A small-molecule ligand and the protein it binds are described below.
Small molecule (SMILES): C=C1/C(=C\C=C(/CCCCCC)c2cccc(CCCCCC(C)(C)O)c2)C[C@@H](O)C[C@@H]1O

Sequence of chain 1.A:
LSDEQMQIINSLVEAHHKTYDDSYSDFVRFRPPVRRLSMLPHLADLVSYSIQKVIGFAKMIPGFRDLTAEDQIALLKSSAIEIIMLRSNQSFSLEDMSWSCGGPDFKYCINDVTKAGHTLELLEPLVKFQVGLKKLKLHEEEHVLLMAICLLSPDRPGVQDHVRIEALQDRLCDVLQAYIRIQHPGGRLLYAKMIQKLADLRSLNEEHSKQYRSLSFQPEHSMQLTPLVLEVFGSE

Binding-site contacts:
Ligand atom C10 contacts residue HIS180 of chain 1.A at 3.6 Å.
Ligand atom C13 contacts residue HIS180 of chain 1.A at 3.6 Å.
Ligand atom C4 contacts residue LEU105 of chain 1.A at 3.6 Å (hydrophobic).
Ligand atom O33 contacts residue TYR22 of chain 1.A at 3.0 Å (h-bond).
Ligand atom C32 contacts residue CYS163 of chain 1.A at 3.8 Å (hydrophobic).
Ligand atom C4 contacts residue TYR170 of chain 1.A at 3.6 Å (hydrophobic).
Ligand atom C4 contacts residue LEU108 of chain 1.A at 3.5 Å (hydrophobic).
Ligand atom O30 contacts residue SER112 of chain 1.A at 3.0 Å (h-bond).
Ligand atom C28 contacts residue SER112 of chain 1.A at 3.1 Å.
Ligand atom C14 contacts residue ILE143 of chain 1.A at 3.8 Å (hydrophobic).
Ligand atom C3 contacts residue TYR170 of chain 1.A at 3.8 Å (hydrophobic).
Ligand atom C5 contacts residue LEU108 of chain 1.A at 3.7 Å (hydrophobic).
Ligand atom C13 contacts residue LEU105 of chain 1.A at 3.7 Å (hydrophobic).
Ligand atom C3 contacts residue VAL175 of chain 1.A at 3.8 Å (hydrophobic).
Ligand atom C21 contacts residue MET147 of chain 1.A at 3.5 Å (hydrophobic).
Ligand atom C2 contacts residue LEU105 of chain 1.A at 3.8 Å (hydrophobic).
Ligand atom C32 contacts residue TYR22 of chain 1.A at 3.7 Å (hydrophobic).
Ligand atom C15 contacts residue HIS270 of chain 1.A at 3.7 Å.
Ligand atom C15 contacts residue ILE143 of chain 1.A at 3.6 Å (hydrophobic).
Ligand atom C2 contacts residue MET101 of chain 1.A at 3.6 Å (hydrophobic).
Ligand atom C32 contacts residue SER153 of chain 1.A at 3.6 Å.
Ligand atom C26 contacts residue SER150 of chain 1.A at 3.8 Å.
Ligand atom O9 contacts residue HIS270 of chain 1.A at 2.9 Å (h-bond).
Ligand atom C34 contacts residue CYS163 of chain 1.A at 3.5 Å (hydrophobic).
Ligand atom C11 contacts residue PHE295 of chain 1.A at 3.9 Å (hydrophobic).
Ligand atom C27 contacts residue SER112 of chain 1.A at 3.8 Å.
Ligand atom C34 contacts residue SER153 of chain 1.A at 3.8 Å.
Ligand atom C24 contacts residue SER150 of chain 1.A at 3.5 Å.
Ligand atom C14 contacts residue HIS270 of chain 1.A at 3.6 Å.
Ligand atom C7 contacts residue TRP161 of chain 1.A at 3.4 Å (hydrophobic).
Ligand atom O9 contacts residue TYR274 of chain 1.A at 3.7 Å.
Ligand atom O33 contacts residue SER153 of chain 1.A at 2.8 Å (h-bond).
Ligand atom C12 contacts residue LEU277 of chain 1.A at 3.9 Å (hydrophobic).
Ligand atom O33 contacts residue SER150 of chain 1.A at 3.3 Å.
Ligand atom C28 contacts residue ILE146 of chain 1.A at 3.7 Å (hydrophobic).
Ligand atom C5 contacts residue TYR170 of chain 1.A at 3.5 Å (hydrophobic).
Ligand atom O30 contacts residue ARG149 of chain 1.A at 2.9 Å (salt-bridge).
Ligand atom C25 contacts residue SER150 of chain 1.A at 3.6 Å.
Ligand atom C14 contacts residue VAL109 of chain 1.A at 3.7 Å (hydrophobic).
Ligand atom O9 contacts residue HIS180 of chain 1.A at 2.7 Å (h-bond).